Binding-site contacts:
Ligand atom O2P contacts residue TYR264 of chain 1.C at 2.6 Å (h-bond).
Ligand atom O6 contacts residue MET267 of chain 1.C at 3.0 Å (h-bond).
Ligand atom N1 contacts residue GLU294 of chain 1.C at 3.1 Å (salt-bridge).
Ligand atom O2' contacts residue ASP217 of chain 1.C at 2.4 Å (salt-bridge).
Ligand atom O3' contacts residue ALA52 of chain 1.C at 3.3 Å.
Ligand atom O3P contacts residue GLY181 of chain 1.C at 3.7 Å.
Ligand atom O1P contacts residue GLY218 of chain 1.C at 3.8 Å.
Ligand atom N9 contacts residue ILE183 of chain 1.C at 3.8 Å.
Ligand atom O1P contacts residue SER241 of chain 1.C at 3.8 Å.
Ligand atom C5 contacts residue ILE183 of chain 1.C at 3.5 Å (hydrophobic).
Ligand atom O2P contacts residue SER182 of chain 1.C at 3.0 Å (h-bond).
Ligand atom C4 contacts residue ILE183 of chain 1.C at 3.8 Å (hydrophobic).
Ligand atom O2' contacts residue ASN156 of chain 1.C at 3.7 Å.
Ligand atom C4' contacts residue ASP217 of chain 1.C at 3.5 Å.
Ligand atom N3 contacts residue CYS184 of chain 1.C at 3.7 Å.
Ligand atom N7 contacts residue GLY266 of chain 1.C at 3.4 Å.
Ligand atom O5' contacts residue GLY181 of chain 1.C at 3.7 Å.
Ligand atom P contacts residue GLY240 of chain 1.C at 3.9 Å.
Ligand atom C2 contacts residue GLU294 of chain 1.C at 3.5 Å.
Ligand atom C5 contacts residue MET267 of chain 1.C at 3.8 Å (hydrophobic).
Ligand atom C6 contacts residue MET267 of chain 1.C at 3.6 Å (hydrophobic).
Ligand atom N7 contacts residue MET54 of chain 1.C at 3.5 Å.
Ligand atom C2' contacts residue ASP217 of chain 1.C at 3.6 Å.
Ligand atom O3P contacts residue GLY219 of chain 1.C at 3.3 Å (h-bond).
Ligand atom O2P contacts residue SER241 of chain 1.C at 2.9 Å (h-bond).
Ligand atom O1P contacts residue VAL239 of chain 1.C at 3.6 Å.
Ligand atom O2P contacts residue GLY240 of chain 1.C at 3.8 Å.
Ligand atom C5' contacts residue TYR264 of chain 1.C at 3.8 Å (hydrophobic).
Ligand atom C8 contacts residue ILE183 of chain 1.C at 3.5 Å (hydrophobic).
Ligand atom O3' contacts residue MET238 of chain 1.C at 3.5 Å (h-bond).
Ligand atom O1P contacts residue GLY240 of chain 1.C at 2.9 Å (h-bond).
Ligand atom P contacts residue TYR264 of chain 1.C at 3.8 Å.
Ligand atom C3' contacts residue ASP217 of chain 1.C at 3.4 Å.
Ligand atom C2 contacts residue CYS184 of chain 1.C at 3.4 Å (hydrophobic).
Ligand atom N7 contacts residue ILE183 of chain 1.C at 3.4 Å.
Ligand atom O6 contacts residue GLY266 of chain 1.C at 3.1 Å.
Ligand atom C8 contacts residue MET54 of chain 1.C at 3.5 Å (hydrophobic).
Ligand atom O3' contacts residue ASP217 of chain 1.C at 2.4 Å (salt-bridge).
Ligand atom N7 contacts residue MET267 of chain 1.C at 3.3 Å (h-bond).
Ligand atom O3P contacts residue SER182 of chain 1.C at 3.1 Å (h-bond).

A protein and the small-molecule ligand that binds it are described below.
Small molecule (SMILES): O=c1[nH]cnc2c1ncn2[C@@H]1O[C@H](COP(=O)(O)O)[C@@H](O)[C@H]1O

Sequence of chain 1.C:
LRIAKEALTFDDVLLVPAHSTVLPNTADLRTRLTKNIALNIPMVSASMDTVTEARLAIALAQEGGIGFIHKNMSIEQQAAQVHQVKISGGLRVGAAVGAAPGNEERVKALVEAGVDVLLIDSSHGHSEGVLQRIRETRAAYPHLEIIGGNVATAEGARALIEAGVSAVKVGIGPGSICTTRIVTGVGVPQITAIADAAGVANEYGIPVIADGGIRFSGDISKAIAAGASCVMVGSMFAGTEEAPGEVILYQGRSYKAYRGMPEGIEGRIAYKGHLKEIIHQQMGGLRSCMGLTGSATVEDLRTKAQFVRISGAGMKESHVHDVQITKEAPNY